Binding-site contacts:
Ligand atom O5 contacts residue THR156 of chain 16.C at 4.1 Å.
Ligand atom C7 contacts residue GLY150 of chain 16.C at 3.1 Å.
Ligand atom C6 contacts residue ASN157 of chain 16.C at 3.7 Å.
Ligand atom C6 contacts residue THR156 of chain 16.C at 3.9 Å.
Ligand atom C1 contacts residue GLY150 of chain 16.C at 4.0 Å.
Ligand atom C4 contacts residue MET151 of chain 16.C at 3.9 Å (hydrophobic).
Ligand atom C1 contacts residue MET151 of chain 16.C at 4.2 Å (hydrophobic).
Ligand atom C3 contacts residue MET151 of chain 16.C at 4.1 Å (hydrophobic).
Ligand atom C7 contacts residue ASN154 of chain 16.C at 3.7 Å.
Ligand atom C5 contacts residue THR156 of chain 16.C at 3.8 Å.
Ligand atom C5 contacts residue MET151 of chain 16.C at 3.8 Å (hydrophobic).
Ligand atom O6 contacts residue MET151 of chain 16.C at 4.4 Å.
Ligand atom O5 contacts residue ASN154 of chain 16.C at 2.3 Å (h-bond).
Ligand atom C6 contacts residue THR156 of chain 16.C at 3.8 Å.
Ligand atom C1 contacts residue THR156 of chain 16.C at 4.3 Å.
Ligand atom C2 contacts residue MET151 of chain 16.C at 4.3 Å (hydrophobic).
Ligand atom N2 contacts residue GLY150 of chain 16.C at 3.5 Å (h-bond).
Ligand atom C1 contacts residue ASN154 of chain 16.C at 1.4 Å.
Ligand atom C6 contacts residue ASP161 of chain 16.C at 3.7 Å.
Ligand atom C8 contacts residue GLY150 of chain 16.C at 3.7 Å.
Ligand atom C8 contacts residue THR156 of chain 16.C at 4.2 Å.
Ligand atom C8 contacts residue ASN157 of chain 16.C at 3.3 Å.
Ligand atom O7 contacts residue GLY150 of chain 16.C at 2.9 Å (h-bond).
Ligand atom O5 contacts residue MET151 of chain 16.C at 3.9 Å.
Ligand atom C3 contacts residue ASN154 of chain 16.C at 3.8 Å.
Ligand atom O5 contacts residue ASN157 of chain 16.C at 4.2 Å.
Ligand atom O7 contacts residue ASN154 of chain 16.C at 4.0 Å.
Ligand atom C2 contacts residue ASN154 of chain 16.C at 2.4 Å.
Ligand atom N2 contacts residue ASN154 of chain 16.C at 2.9 Å (h-bond).
Ligand atom O7 contacts residue HIS148 of chain 16.C at 3.6 Å.
Ligand atom O5 contacts residue THR156 of chain 16.C at 3.8 Å.
Ligand atom C5 contacts residue THR156 of chain 16.C at 4.1 Å.
Ligand atom C5 contacts residue ASN154 of chain 16.C at 3.6 Å.
Ligand atom C2 contacts residue GLY150 of chain 16.C at 3.8 Å.
Ligand atom C4 contacts residue ASN154 of chain 16.C at 4.2 Å.

Sequence of chain 16.C:
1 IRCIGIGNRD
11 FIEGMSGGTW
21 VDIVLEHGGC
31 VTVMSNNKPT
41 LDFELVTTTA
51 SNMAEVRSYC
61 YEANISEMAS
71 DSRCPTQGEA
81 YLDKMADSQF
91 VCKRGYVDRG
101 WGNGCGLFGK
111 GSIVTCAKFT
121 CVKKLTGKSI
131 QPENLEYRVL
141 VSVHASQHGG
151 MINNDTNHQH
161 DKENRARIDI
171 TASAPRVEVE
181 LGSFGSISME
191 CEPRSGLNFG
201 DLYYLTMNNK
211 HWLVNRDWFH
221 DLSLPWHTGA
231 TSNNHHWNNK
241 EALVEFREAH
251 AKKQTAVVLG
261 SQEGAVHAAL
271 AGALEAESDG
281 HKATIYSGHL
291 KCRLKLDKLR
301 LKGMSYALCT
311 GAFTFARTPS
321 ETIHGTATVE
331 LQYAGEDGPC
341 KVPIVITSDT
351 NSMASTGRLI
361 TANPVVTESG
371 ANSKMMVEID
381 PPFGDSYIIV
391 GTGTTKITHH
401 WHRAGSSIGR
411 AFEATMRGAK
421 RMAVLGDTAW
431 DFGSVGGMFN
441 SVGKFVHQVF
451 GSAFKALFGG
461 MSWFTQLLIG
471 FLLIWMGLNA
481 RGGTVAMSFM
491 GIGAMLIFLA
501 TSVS

This protein binds this small molecule.
Small molecule (SMILES): CC(=O)N[C@H]1[C@H](O[C@H]2[C@H](O)[C@@H](NC(C)=O)CO[C@@H]2CO[C@@H]2O[C@@H](C)[C@@H](O)[C@@H](O)[C@@H]2O)O[C@H](CO)[C@@H](O)[C@@H]1O